Sequence of chain 2.A:
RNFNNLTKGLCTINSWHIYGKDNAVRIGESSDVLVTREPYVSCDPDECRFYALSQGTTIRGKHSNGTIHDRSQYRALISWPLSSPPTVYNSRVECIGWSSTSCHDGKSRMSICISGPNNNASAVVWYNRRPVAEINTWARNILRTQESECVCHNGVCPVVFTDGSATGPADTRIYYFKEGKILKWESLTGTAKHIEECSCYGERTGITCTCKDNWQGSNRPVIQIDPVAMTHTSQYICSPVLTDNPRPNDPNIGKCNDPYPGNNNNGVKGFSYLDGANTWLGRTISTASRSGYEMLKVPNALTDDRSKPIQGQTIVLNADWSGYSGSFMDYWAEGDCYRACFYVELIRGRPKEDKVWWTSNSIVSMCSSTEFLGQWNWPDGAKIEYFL

Binding-site contacts:
Ligand atom C4 contacts residue TRP357 of chain 2.A at 4.4 Å (hydrophobic).
Ligand atom C5 contacts residue TRP357 of chain 2.A at 4.1 Å (hydrophobic).
Ligand atom C5 contacts residue ASN65 of chain 2.A at 3.7 Å.
Ligand atom O5 contacts residue ASN65 of chain 2.A at 2.4 Å (h-bond).
Ligand atom C7 contacts residue ASN65 of chain 2.A at 3.6 Å.
Ligand atom C3 contacts residue ASN65 of chain 2.A at 3.8 Å.
Ligand atom C1 contacts residue TRP357 of chain 2.A at 3.8 Å (hydrophobic).
Ligand atom C7 contacts residue TRP357 of chain 2.A at 4.0 Å (hydrophobic).
Ligand atom O5 contacts residue TRP357 of chain 2.A at 4.5 Å.
Ligand atom N2 contacts residue TRP357 of chain 2.A at 3.4 Å (h-bond).
Ligand atom C2 contacts residue TRP357 of chain 2.A at 4.1 Å (hydrophobic).
Ligand atom O3 contacts residue TRP357 of chain 2.A at 4.2 Å.
Ligand atom C2 contacts residue ASN65 of chain 2.A at 2.5 Å.
Ligand atom O7 contacts residue ASN65 of chain 2.A at 3.9 Å.
Ligand atom O4 contacts residue TRP357 of chain 2.A at 4.2 Å.
Ligand atom C8 contacts residue TRP357 of chain 2.A at 3.5 Å (hydrophobic).
Ligand atom N2 contacts residue ASN65 of chain 2.A at 2.9 Å (h-bond).
Ligand atom C1 contacts residue ASN65 of chain 2.A at 1.4 Å.
Ligand atom C3 contacts residue TRP357 of chain 2.A at 3.8 Å (hydrophobic).
Ligand atom C4 contacts residue ASN65 of chain 2.A at 4.2 Å.

This small molecule binds to this protein.
Small molecule (SMILES): CC(=O)N[C@@H]1[C@@H](O)[C@H](O)[C@@H](CO)O[C@H]1O